Sequence of chain 1.C:
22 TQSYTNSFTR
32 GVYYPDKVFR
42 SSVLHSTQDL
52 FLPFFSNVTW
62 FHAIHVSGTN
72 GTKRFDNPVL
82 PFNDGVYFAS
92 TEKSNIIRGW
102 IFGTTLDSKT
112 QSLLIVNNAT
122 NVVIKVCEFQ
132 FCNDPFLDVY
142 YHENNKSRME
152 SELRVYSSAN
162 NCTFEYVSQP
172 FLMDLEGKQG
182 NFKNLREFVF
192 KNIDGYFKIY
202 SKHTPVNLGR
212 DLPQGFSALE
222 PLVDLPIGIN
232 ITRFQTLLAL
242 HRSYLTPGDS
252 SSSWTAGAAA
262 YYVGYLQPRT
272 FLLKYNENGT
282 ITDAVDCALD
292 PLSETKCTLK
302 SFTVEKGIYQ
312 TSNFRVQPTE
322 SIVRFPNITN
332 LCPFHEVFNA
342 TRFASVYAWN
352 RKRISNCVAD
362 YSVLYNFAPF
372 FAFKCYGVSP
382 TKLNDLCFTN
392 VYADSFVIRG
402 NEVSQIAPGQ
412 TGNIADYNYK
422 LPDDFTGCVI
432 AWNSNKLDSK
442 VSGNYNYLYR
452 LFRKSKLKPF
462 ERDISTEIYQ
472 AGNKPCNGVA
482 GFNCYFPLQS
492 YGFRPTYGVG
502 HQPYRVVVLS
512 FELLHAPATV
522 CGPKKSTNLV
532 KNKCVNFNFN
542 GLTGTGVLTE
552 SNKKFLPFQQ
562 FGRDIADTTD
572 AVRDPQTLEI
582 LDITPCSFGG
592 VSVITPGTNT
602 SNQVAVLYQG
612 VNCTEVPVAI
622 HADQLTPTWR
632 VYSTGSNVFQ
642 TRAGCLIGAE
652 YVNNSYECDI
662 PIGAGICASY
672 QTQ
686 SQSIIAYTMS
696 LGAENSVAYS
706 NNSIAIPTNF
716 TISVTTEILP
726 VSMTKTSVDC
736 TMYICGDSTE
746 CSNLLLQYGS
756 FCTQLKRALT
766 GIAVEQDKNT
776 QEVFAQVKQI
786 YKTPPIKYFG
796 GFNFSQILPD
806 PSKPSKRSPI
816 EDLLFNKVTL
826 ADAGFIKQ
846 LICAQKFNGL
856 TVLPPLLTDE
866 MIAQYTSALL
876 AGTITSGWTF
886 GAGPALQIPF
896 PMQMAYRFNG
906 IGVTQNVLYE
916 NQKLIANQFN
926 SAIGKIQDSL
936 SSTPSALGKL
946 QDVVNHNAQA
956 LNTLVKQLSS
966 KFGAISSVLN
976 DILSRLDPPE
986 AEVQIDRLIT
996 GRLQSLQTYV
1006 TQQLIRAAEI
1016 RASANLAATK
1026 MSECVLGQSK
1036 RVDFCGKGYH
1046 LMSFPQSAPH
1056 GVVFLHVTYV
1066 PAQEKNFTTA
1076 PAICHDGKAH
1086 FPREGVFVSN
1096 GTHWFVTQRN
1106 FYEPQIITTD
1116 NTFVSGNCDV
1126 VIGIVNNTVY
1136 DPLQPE

Binding-site contacts:
Ligand atom C8 contacts residue SER705 of chain 1.C at 4.2 Å.
Ligand atom C3 contacts residue ASN706 of chain 1.C at 3.8 Å.
Ligand atom C2 contacts residue ASN706 of chain 1.C at 2.5 Å.
Ligand atom C8 contacts residue ASN706 of chain 1.C at 4.2 Å.
Ligand atom C4 contacts residue TYR793 of chain 1.D at 4.5 Å (hydrophobic).
Ligand atom C2 contacts residue TYR793 of chain 1.D at 4.5 Å (hydrophobic).
Ligand atom C6 contacts residue TYR793 of chain 1.D at 4.1 Å (hydrophobic).
Ligand atom C4 contacts residue ASN706 of chain 1.C at 4.2 Å.
Ligand atom O7 contacts residue ASN706 of chain 1.C at 4.2 Å.
Ligand atom C7 contacts residue ASN706 of chain 1.C at 3.8 Å.
Ligand atom C1 contacts residue ASN706 of chain 1.C at 1.4 Å.
Ligand atom C1 contacts residue TYR793 of chain 1.D at 3.6 Å (hydrophobic).
Ligand atom N2 contacts residue ASN706 of chain 1.C at 2.9 Å (h-bond).
Ligand atom C3 contacts residue TYR793 of chain 1.D at 4.3 Å (hydrophobic).
Ligand atom C5 contacts residue ASN706 of chain 1.C at 3.7 Å.
Ligand atom C5 contacts residue TYR793 of chain 1.D at 3.5 Å (hydrophobic).
Ligand atom O5 contacts residue TYR793 of chain 1.D at 3.6 Å.
Ligand atom O5 contacts residue ASN706 of chain 1.C at 2.4 Å (h-bond).

Sequence of chain 1.D:
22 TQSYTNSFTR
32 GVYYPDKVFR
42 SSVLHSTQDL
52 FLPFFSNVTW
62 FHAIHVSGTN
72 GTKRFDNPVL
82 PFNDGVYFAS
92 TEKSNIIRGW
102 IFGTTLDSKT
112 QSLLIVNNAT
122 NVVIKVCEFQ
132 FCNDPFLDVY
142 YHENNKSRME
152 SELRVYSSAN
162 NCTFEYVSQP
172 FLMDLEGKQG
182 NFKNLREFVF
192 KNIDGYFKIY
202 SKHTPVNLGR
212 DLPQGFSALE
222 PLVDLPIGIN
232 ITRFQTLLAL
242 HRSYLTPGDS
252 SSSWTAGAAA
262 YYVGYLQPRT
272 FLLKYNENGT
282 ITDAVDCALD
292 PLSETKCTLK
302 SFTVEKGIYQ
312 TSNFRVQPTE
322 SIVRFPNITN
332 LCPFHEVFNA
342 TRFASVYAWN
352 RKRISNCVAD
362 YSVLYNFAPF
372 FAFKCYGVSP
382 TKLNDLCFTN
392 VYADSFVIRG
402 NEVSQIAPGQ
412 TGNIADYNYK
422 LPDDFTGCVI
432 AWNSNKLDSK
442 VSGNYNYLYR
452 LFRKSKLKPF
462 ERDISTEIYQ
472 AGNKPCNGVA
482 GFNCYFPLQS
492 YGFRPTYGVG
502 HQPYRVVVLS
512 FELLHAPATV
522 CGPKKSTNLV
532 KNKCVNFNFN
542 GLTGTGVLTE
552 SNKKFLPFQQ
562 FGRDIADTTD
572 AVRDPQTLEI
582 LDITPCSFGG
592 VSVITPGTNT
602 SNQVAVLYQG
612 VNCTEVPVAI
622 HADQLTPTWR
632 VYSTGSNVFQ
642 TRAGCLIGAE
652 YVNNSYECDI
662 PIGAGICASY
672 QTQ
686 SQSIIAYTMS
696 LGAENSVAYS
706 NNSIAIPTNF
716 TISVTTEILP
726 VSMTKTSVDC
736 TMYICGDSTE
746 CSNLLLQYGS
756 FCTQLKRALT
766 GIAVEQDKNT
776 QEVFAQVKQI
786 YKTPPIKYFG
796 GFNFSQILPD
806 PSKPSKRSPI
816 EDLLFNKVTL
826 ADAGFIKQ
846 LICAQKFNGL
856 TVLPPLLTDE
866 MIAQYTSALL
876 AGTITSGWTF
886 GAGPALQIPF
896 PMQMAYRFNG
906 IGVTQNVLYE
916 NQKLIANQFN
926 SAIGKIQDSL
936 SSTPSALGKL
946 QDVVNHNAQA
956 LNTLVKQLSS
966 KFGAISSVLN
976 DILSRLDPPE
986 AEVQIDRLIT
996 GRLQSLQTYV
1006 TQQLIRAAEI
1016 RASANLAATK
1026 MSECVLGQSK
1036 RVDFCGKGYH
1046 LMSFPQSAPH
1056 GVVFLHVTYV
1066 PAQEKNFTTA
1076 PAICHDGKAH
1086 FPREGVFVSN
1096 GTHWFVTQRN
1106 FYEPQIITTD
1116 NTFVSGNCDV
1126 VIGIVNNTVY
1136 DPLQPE

The protein below binds the small molecule below.
Small molecule (SMILES): CC(=O)N[C@@H]1[C@@H](O)[C@H](O)[C@@H](CO)O[C@H]1O